The protein below binds the small molecule below.
Small molecule (SMILES): COc1cc(O)ccc1/C=C1\CCCN=C1c1cccnc1

Binding-site contacts:
Ligand atom C3 contacts residue TYR64 of chain 1.A at 3.7 Å (hydrophobic).
Ligand atom C2 contacts residue TYR64 of chain 1.A at 4.1 Å (hydrophobic).
Ligand atom C1 contacts residue ASP173 of chain 1.A at 3.5 Å.
Ligand atom C9 contacts residue TRP156 of chain 1.B at 3.4 Å (hydrophobic).
Ligand atom C2 contacts residue ASP173 of chain 1.A at 3.4 Å.
Ligand atom C11 contacts residue SER155 of chain 1.B at 4.0 Å.
Ligand atom C11 contacts residue TRP156 of chain 1.B at 3.6 Å (hydrophobic).
Ligand atom C1 contacts residue SER176 of chain 1.A at 3.4 Å.
Ligand atom C12 contacts residue TRP156 of chain 1.B at 3.9 Å (hydrophobic).
Ligand atom C4 contacts residue TYR64 of chain 1.A at 4.0 Å (hydrophobic).
Ligand atom C17 contacts residue ILE127 of chain 1.A at 3.5 Å (hydrophobic).
Ligand atom C22 contacts residue GLN66 of chain 1.A at 3.8 Å.
Ligand atom C5 contacts residue TYR64 of chain 1.A at 4.2 Å (hydrophobic).
Ligand atom O20 contacts residue THR45 of chain 1.A at 3.7 Å.
Ligand atom O20 contacts residue ASP173 of chain 1.A at 2.6 Å (salt-bridge).
Ligand atom C19 contacts residue TRP156 of chain 1.B at 3.0 Å (hydrophobic).
Ligand atom C12 contacts residue TYR102 of chain 1.B at 4.0 Å (hydrophobic).
Ligand atom O20 contacts residue SER175 of chain 1.A at 3.1 Å (h-bond).
Ligand atom C22 contacts residue ILE127 of chain 1.A at 3.8 Å (hydrophobic).
Ligand atom O21 contacts residue ILE127 of chain 1.A at 3.9 Å.
Ligand atom C16 contacts residue MET125 of chain 1.A at 3.7 Å (hydrophobic).
Ligand atom C19 contacts residue ILE127 of chain 1.A at 4.1 Å (hydrophobic).
Ligand atom N18 contacts residue TRP156 of chain 1.B at 3.6 Å (h-bond).
Ligand atom C2 contacts residue THR45 of chain 1.A at 3.6 Å.
Ligand atom C17 contacts residue MET125 of chain 1.A at 3.8 Å (hydrophobic).
Ligand atom N10 contacts residue TRP156 of chain 1.B at 2.8 Å (h-bond).
Ligand atom N18 contacts residue ILE127 of chain 1.A at 3.7 Å.
Ligand atom C5 contacts residue TYR197 of chain 1.B at 4.2 Å (hydrophobic).
Ligand atom O21 contacts residue TYR64 of chain 1.A at 3.9 Å.
Ligand atom C16 contacts residue ILE127 of chain 1.A at 3.7 Å (hydrophobic).
Ligand atom C12 contacts residue TYR64 of chain 1.A at 4.0 Å (hydrophobic).
Ligand atom C22 contacts residue THR45 of chain 1.A at 3.4 Å.
Ligand atom C6 contacts residue TYR197 of chain 1.B at 4.2 Å (hydrophobic).
Ligand atom C1 contacts residue THR45 of chain 1.A at 4.0 Å.
Ligand atom C6 contacts residue SER176 of chain 1.A at 3.4 Å.
Ligand atom C15 contacts residue TRP156 of chain 1.B at 3.9 Å (hydrophobic).
Ligand atom O20 contacts residue SER176 of chain 1.A at 2.9 Å (h-bond).
Ligand atom C11 contacts residue TYR102 of chain 1.B at 3.5 Å (hydrophobic).
Ligand atom C14 contacts residue TRP156 of chain 1.B at 3.2 Å (hydrophobic).
Ligand atom N18 contacts residue VAL157 of chain 1.B at 4.0 Å.

Sequence of chain 1.A:
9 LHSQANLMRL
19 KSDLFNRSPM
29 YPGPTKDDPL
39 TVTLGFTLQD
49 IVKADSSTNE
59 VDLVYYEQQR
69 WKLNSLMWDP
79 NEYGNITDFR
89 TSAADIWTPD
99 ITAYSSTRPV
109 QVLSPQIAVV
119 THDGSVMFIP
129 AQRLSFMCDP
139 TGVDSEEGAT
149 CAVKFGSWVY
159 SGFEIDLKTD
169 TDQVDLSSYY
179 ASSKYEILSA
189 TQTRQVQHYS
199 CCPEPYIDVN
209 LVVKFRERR

Sequence of chain 1.B:
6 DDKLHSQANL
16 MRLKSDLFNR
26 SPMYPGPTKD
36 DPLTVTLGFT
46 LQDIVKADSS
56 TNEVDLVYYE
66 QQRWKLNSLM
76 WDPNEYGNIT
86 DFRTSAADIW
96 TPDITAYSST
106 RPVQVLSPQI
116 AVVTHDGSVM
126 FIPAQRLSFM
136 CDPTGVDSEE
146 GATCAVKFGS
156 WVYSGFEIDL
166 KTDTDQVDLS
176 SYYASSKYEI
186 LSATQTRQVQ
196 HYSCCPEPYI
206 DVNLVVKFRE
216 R